A protein and the small-molecule ligand that binds it are described below.
Small molecule (SMILES): CC(=O)N[C@@H]1[C@@H](O)[C@@H](O)[C@@H](CO)O[C@H]1O

Sequence of chain 1.A:
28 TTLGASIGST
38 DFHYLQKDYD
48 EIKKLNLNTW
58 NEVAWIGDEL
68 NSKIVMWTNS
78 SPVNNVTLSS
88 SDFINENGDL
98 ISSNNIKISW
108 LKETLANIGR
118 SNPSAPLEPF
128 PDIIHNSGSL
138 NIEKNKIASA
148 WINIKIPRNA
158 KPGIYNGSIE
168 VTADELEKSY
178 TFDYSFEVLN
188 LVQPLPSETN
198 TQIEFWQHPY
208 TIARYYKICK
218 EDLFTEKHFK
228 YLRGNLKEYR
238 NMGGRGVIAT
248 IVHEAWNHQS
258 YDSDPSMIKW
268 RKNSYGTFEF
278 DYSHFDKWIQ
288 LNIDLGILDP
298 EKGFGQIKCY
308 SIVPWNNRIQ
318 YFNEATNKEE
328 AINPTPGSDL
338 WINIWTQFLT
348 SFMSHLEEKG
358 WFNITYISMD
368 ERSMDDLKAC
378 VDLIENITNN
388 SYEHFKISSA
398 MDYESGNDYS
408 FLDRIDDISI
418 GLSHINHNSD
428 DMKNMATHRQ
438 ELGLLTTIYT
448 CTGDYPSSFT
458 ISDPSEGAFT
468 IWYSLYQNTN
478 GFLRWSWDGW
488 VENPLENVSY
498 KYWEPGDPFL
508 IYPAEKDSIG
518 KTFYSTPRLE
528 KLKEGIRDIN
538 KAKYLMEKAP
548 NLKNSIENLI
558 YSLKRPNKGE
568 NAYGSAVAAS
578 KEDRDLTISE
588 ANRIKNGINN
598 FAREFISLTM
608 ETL

Binding-site contacts:
Ligand atom O7 contacts residue TRP482 of chain 1.A at 3.4 Å.
Ligand atom O1 contacts residue CYS448 of chain 1.A at 3.3 Å (h-bond).
Ligand atom C8 contacts residue TRP203 of chain 1.A at 4.1 Å (hydrophobic).
Ligand atom C8 contacts residue ALA397 of chain 1.A at 4.2 Å (hydrophobic).
Ligand atom C6 contacts residue TRP482 of chain 1.A at 3.5 Å (hydrophobic).
Ligand atom O4 contacts residue GLN256 of chain 1.A at 2.6 Å (h-bond).
Ligand atom C6 contacts residue TRP500 of chain 1.A at 3.6 Å (hydrophobic).
Ligand atom O7 contacts residue TYR446 of chain 1.A at 4.0 Å.
Ligand atom C6 contacts residue ASP504 of chain 1.A at 3.4 Å.
Ligand atom C4 contacts residue GLN256 of chain 1.A at 3.4 Å.
Ligand atom O5 contacts residue THR449 of chain 1.A at 4.3 Å.
Ligand atom N2 contacts residue TYR446 of chain 1.A at 4.5 Å.
Ligand atom C5 contacts residue ASP504 of chain 1.A at 4.5 Å.
Ligand atom C6 contacts residue CYS448 of chain 1.A at 4.4 Å (hydrophobic).
Ligand atom O6 contacts residue THR449 of chain 1.A at 3.0 Å (h-bond).
Ligand atom C4 contacts residue TRP482 of chain 1.A at 3.8 Å (hydrophobic).
Ligand atom O3 contacts residue TRP203 of chain 1.A at 4.3 Å.
Ligand atom C1 contacts residue TYR446 of chain 1.A at 4.5 Å (hydrophobic).
Ligand atom O7 contacts residue CYS448 of chain 1.A at 4.3 Å.
Ligand atom C8 contacts residue LEU480 of chain 1.A at 4.2 Å (hydrophobic).
Ligand atom C3 contacts residue GLN256 of chain 1.A at 4.2 Å.
Ligand atom O6 contacts residue TRP500 of chain 1.A at 4.0 Å.
Ligand atom C7 contacts residue TRP203 of chain 1.A at 4.4 Å (hydrophobic).
Ligand atom O6 contacts residue ASP504 of chain 1.A at 2.5 Å (salt-bridge).
Ligand atom O3 contacts residue GLN256 of chain 1.A at 3.3 Å (h-bond).
Ligand atom O1 contacts residue TYR446 of chain 1.A at 4.0 Å.
Ligand atom O6 contacts residue TRP482 of chain 1.A at 3.4 Å (h-bond).
Ligand atom C7 contacts residue TRP482 of chain 1.A at 4.2 Å (hydrophobic).
Ligand atom C5 contacts residue TRP482 of chain 1.A at 3.5 Å (hydrophobic).
Ligand atom C1 contacts residue CYS448 of chain 1.A at 3.5 Å (hydrophobic).
Ligand atom C8 contacts residue TYR446 of chain 1.A at 3.8 Å (hydrophobic).
Ligand atom O3 contacts residue TRP482 of chain 1.A at 4.4 Å.
Ligand atom C7 contacts residue TYR446 of chain 1.A at 3.9 Å (hydrophobic).
Ligand atom O6 contacts residue CYS448 of chain 1.A at 3.6 Å.
Ligand atom O4 contacts residue TRP500 of chain 1.A at 4.2 Å.
Ligand atom C5 contacts residue CYS448 of chain 1.A at 4.0 Å (hydrophobic).
Ligand atom O3 contacts residue TRP253 of chain 1.A at 3.9 Å.
Ligand atom C6 contacts residue THR449 of chain 1.A at 4.1 Å.
Ligand atom O5 contacts residue CYS448 of chain 1.A at 3.5 Å.
Ligand atom C3 contacts residue TRP482 of chain 1.A at 4.0 Å (hydrophobic).